Sequence of chain 1.L:
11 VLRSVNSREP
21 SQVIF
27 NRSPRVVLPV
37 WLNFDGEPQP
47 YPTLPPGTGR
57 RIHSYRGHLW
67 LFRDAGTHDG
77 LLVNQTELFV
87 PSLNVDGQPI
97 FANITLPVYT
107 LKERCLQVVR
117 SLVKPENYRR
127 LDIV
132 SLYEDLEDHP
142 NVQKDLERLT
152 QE

This protein binds this small molecule.
Small molecule (SMILES): CC(=O)N[C@@H](CC(C)C)C(=O)N[C@H](C(=O)N1C[C@H](O)C[C@H]1C(=O)NCc1ccc(-c2scnc2C)cc1)C(C)(C)C

Binding-site contacts:
Ligand atom CAU contacts residue TRP66 of chain 1.L at 3.6 Å (hydrophobic).
Ligand atom OAC contacts residue ASN16 of chain 1.L at 3.7 Å.
Ligand atom CD1 contacts residue ARG18 of chain 1.L at 3.8 Å.
Ligand atom CAV contacts residue TRP37 of chain 1.L at 3.8 Å (hydrophobic).
Ligand atom SBM contacts residue PHE25 of chain 1.L at 3.7 Å.
Ligand atom CAU contacts residue HIS59 of chain 1.L at 3.4 Å.
Ligand atom CAT contacts residue HIS59 of chain 1.L at 3.3 Å.
Ligand atom CD2 contacts residue ARG18 of chain 1.L at 3.5 Å.
Ligand atom CBL contacts residue PRO48 of chain 1.L at 3.1 Å (hydrophobic).
Ligand atom O contacts residue HIS64 of chain 1.L at 3.3 Å.
Ligand atom OAZ contacts residue TRP37 of chain 1.L at 3.7 Å.
Ligand atom CBH contacts residue TYR47 of chain 1.L at 3.7 Å (hydrophobic).
Ligand atom N contacts residue ASN16 of chain 1.L at 3.3 Å (h-bond).
Ligand atom CAX contacts residue TYR47 of chain 1.L at 3.5 Å (hydrophobic).
Ligand atom NBA contacts residue HIS59 of chain 1.L at 2.9 Å (h-bond).
Ligand atom CAV contacts residue TRP66 of chain 1.L at 3.6 Å (hydrophobic).
Ligand atom NBK contacts residue PRO48 of chain 1.L at 3.7 Å.
Ligand atom CBG contacts residue TYR47 of chain 1.L at 3.7 Å (hydrophobic).
Ligand atom CAM contacts residue TRP37 of chain 1.L at 3.8 Å (hydrophobic).
Ligand atom SBM contacts residue TYR47 of chain 1.L at 3.8 Å.
Ligand atom CBG contacts residue ILE58 of chain 1.L at 3.6 Å (hydrophobic).
Ligand atom CAV contacts residue SER60 of chain 1.L at 3.7 Å.
Ligand atom O contacts residue PHE40 of chain 1.L at 3.4 Å.
Ligand atom NAS contacts residue TYR47 of chain 1.L at 3.6 Å.
Ligand atom CAM contacts residue TYR47 of chain 1.L at 3.3 Å (hydrophobic).
Ligand atom CBF contacts residue TYR47 of chain 1.L at 3.6 Å (hydrophobic).
Ligand atom CBI contacts residue ILE58 of chain 1.L at 3.7 Å (hydrophobic).
Ligand atom CAU contacts residue TYR47 of chain 1.L at 3.8 Å (hydrophobic).
Ligand atom CBL contacts residue ARG56 of chain 1.L at 3.8 Å.
Ligand atom CAX contacts residue HIS59 of chain 1.L at 3.5 Å.
Ligand atom OAC contacts residue PHE40 of chain 1.L at 3.6 Å.
Ligand atom CBH contacts residue HIS59 of chain 1.L at 3.6 Å.
Ligand atom CAW contacts residue TYR47 of chain 1.L at 3.5 Å (hydrophobic).
Ligand atom OAY contacts residue TYR47 of chain 1.L at 2.7 Å (h-bond).
Ligand atom OAZ contacts residue SER60 of chain 1.L at 2.7 Å (h-bond).
Ligand atom OAZ contacts residue HIS64 of chain 1.L at 2.5 Å (h-bond).
Ligand atom CB contacts residue TYR61 of chain 1.L at 3.6 Å (hydrophobic).
Ligand atom CAW contacts residue TRP37 of chain 1.L at 3.6 Å (hydrophobic).
Ligand atom NBK contacts residue ARG56 of chain 1.L at 3.0 Å (salt-bridge).
Ligand atom CAV contacts residue HIS64 of chain 1.L at 3.6 Å.